The protein below binds the small molecule below.
Small molecule (SMILES): CC(=O)N[C@H]1[C@H]([C@H](O)[C@H](O)CO)OC(C(=O)O)=C[C@@H]1O

Binding-site contacts:
Ligand atom C8 contacts residue ARG211 of chain 4.A at 3.3 Å.
Ligand atom O9 contacts residue ARG143 of chain 4.A at 3.4 Å (salt-bridge).
Ligand atom O1A contacts residue TYR322 of chain 4.A at 3.7 Å.
Ligand atom O1A contacts residue ARG288 of chain 4.A at 2.9 Å (salt-bridge).
Ligand atom O10 contacts residue ARG70 of chain 4.A at 2.7 Å (salt-bridge).
Ligand atom O4 contacts residue ASP69 of chain 4.A at 3.4 Å (salt-bridge).
Ligand atom C1 contacts residue ARG288 of chain 4.A at 3.6 Å.
Ligand atom C3 contacts residue GLU37 of chain 4.A at 3.6 Å.
Ligand atom C10 contacts residue ARG70 of chain 4.A at 4.0 Å.
Ligand atom C3 contacts residue TYR322 of chain 4.A at 3.6 Å (hydrophobic).
Ligand atom C3 contacts residue ASP69 of chain 4.A at 3.2 Å.
Ligand atom C9 contacts residue ALA165 of chain 4.A at 3.6 Å (hydrophobic).
Ligand atom O4 contacts residue GLU37 of chain 4.A at 3.5 Å (salt-bridge).
Ligand atom C6 contacts residue GLU196 of chain 4.A at 4.0 Å.
Ligand atom O1B contacts residue TYR322 of chain 4.A at 3.6 Å.
Ligand atom C9 contacts residue GLU195 of chain 4.A at 3.4 Å.
Ligand atom O1B contacts residue TYR264 of chain 4.A at 3.2 Å (h-bond).
Ligand atom C9 contacts residue ARG211 of chain 4.A at 4.0 Å.
Ligand atom O1B contacts residue ARG288 of chain 4.A at 2.9 Å (salt-bridge).
Ligand atom C11 contacts residue SER98 of chain 4.A at 4.1 Å.
Ligand atom O9 contacts residue ALA165 of chain 4.A at 3.5 Å.
Ligand atom O10 contacts residue ASP69 of chain 4.A at 3.6 Å.
Ligand atom O1B contacts residue ARG211 of chain 4.A at 3.5 Å (salt-bridge).
Ligand atom C4 contacts residue ASP69 of chain 4.A at 3.8 Å.
Ligand atom O6 contacts residue TYR322 of chain 4.A at 3.6 Å (h-bond).
Ligand atom O6 contacts residue ARG211 of chain 4.A at 4.0 Å.
Ligand atom C11 contacts residue TRP97 of chain 4.A at 3.7 Å (hydrophobic).
Ligand atom O9 contacts residue GLU195 of chain 4.A at 2.5 Å (salt-bridge).
Ligand atom O8 contacts residue GLU195 of chain 4.A at 2.8 Å (salt-bridge).
Ligand atom O1A contacts residue ARG36 of chain 4.A at 3.1 Å (salt-bridge).
Ligand atom C4 contacts residue TYR322 of chain 4.A at 4.0 Å (hydrophobic).
Ligand atom C1 contacts residue TYR322 of chain 4.A at 3.2 Å (hydrophobic).
Ligand atom O8 contacts residue GLU196 of chain 4.A at 3.9 Å.
Ligand atom C6 contacts residue TYR322 of chain 4.A at 3.9 Å (hydrophobic).
Ligand atom C4 contacts residue GLU37 of chain 4.A at 3.9 Å.
Ligand atom C2 contacts residue TYR322 of chain 4.A at 3.2 Å (hydrophobic).
Ligand atom O8 contacts residue ARG211 of chain 4.A at 3.1 Å.
Ligand atom C11 contacts residue ILE141 of chain 4.A at 4.0 Å (hydrophobic).
Ligand atom C3 contacts residue ARG36 of chain 4.A at 3.9 Å.
Ligand atom C8 contacts residue GLU195 of chain 4.A at 3.6 Å.

Sequence of chain 4.A:
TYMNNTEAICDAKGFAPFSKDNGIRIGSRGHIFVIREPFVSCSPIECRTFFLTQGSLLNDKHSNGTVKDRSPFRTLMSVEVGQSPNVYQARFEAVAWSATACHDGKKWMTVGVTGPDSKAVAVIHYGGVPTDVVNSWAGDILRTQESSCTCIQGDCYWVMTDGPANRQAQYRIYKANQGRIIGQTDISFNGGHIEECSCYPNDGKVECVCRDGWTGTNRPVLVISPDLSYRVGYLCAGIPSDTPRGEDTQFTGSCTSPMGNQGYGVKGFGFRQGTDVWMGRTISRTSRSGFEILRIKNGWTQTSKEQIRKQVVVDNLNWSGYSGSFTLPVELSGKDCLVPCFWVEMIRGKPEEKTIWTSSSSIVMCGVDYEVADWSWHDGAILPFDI